Sequence of chain 1.A:
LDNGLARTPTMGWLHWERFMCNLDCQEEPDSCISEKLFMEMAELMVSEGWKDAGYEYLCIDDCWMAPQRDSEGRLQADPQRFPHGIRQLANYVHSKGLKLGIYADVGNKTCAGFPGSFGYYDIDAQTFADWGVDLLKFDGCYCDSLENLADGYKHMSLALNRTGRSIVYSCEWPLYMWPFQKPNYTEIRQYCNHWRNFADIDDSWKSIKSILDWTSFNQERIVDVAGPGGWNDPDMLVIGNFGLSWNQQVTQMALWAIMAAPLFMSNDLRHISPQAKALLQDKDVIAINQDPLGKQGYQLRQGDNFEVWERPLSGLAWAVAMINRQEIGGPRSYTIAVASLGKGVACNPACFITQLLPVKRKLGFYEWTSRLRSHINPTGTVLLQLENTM

This protein binds this small molecule.
Small molecule (SMILES): OC[C@H]1O[C@@H](O)[C@H](O)[C@@H](O)[C@H]1O

Binding-site contacts:
Ligand atom O4 contacts residue ASP224 of chain 1.A at 3.5 Å (salt-bridge).
Ligand atom C5 contacts residue GLN219 of chain 1.A at 4.4 Å.
Ligand atom O4 contacts residue GLU220 of chain 1.A at 3.5 Å (salt-bridge).
Ligand atom C5 contacts residue GLU220 of chain 1.A at 4.3 Å.
Ligand atom C6 contacts residue GLU220 of chain 1.A at 3.4 Å.
Ligand atom C4 contacts residue GLU220 of chain 1.A at 4.5 Å.
Ligand atom C4 contacts residue TYR298 of chain 1.A at 4.3 Å (hydrophobic).
Ligand atom C6 contacts residue GLN219 of chain 1.A at 3.4 Å.
Ligand atom O2 contacts residue LYS343 of chain 1.A at 2.6 Å (salt-bridge).
Ligand atom C5 contacts residue TYR298 of chain 1.A at 3.8 Å (hydrophobic).
Ligand atom C1 contacts residue TYR298 of chain 1.A at 4.0 Å (hydrophobic).
Ligand atom C3 contacts residue VAL223 of chain 1.A at 4.2 Å (hydrophobic).
Ligand atom O4 contacts residue VAL223 of chain 1.A at 4.4 Å.
Ligand atom O6 contacts residue GLU220 of chain 1.A at 3.7 Å.
Ligand atom C3 contacts residue ASP224 of chain 1.A at 3.9 Å.
Ligand atom C2 contacts residue LYS343 of chain 1.A at 3.6 Å.
Ligand atom O5 contacts residue TYR298 of chain 1.A at 4.4 Å.
Ligand atom C3 contacts residue TYR298 of chain 1.A at 3.9 Å (hydrophobic).
Ligand atom O5 contacts residue GLU220 of chain 1.A at 4.5 Å.
Ligand atom C6 contacts residue TYR298 of chain 1.A at 4.3 Å (hydrophobic).
Ligand atom O1 contacts residue LYS343 of chain 1.A at 3.0 Å (salt-bridge).
Ligand atom C4 contacts residue VAL223 of chain 1.A at 3.9 Å (hydrophobic).
Ligand atom O3 contacts residue VAL223 of chain 1.A at 4.1 Å.
Ligand atom C2 contacts residue TYR298 of chain 1.A at 4.4 Å (hydrophobic).
Ligand atom O6 contacts residue GLN219 of chain 1.A at 2.9 Å (h-bond).
Ligand atom O3 contacts residue ASP224 of chain 1.A at 2.6 Å (salt-bridge).
Ligand atom C4 contacts residue ASP224 of chain 1.A at 4.2 Å.
Ligand atom O2 contacts residue TYR298 of chain 1.A at 4.2 Å.
Ligand atom C1 contacts residue LYS343 of chain 1.A at 3.5 Å.